Binding-site contacts:
Ligand atom C15 contacts residue GLY116 of chain 1.D at 3.8 Å.
Ligand atom N31 contacts residue TYR110 of chain 1.D at 3.7 Å.
Ligand atom C2 contacts residue ALA59 of chain 1.D at 3.8 Å (hydrophobic).
Ligand atom C8 contacts residue LEU166 of chain 1.D at 3.4 Å (hydrophobic).
Ligand atom O32 contacts residue TYR110 of chain 1.D at 3.7 Å.
Ligand atom C11 contacts residue TYR110 of chain 1.D at 3.8 Å (hydrophobic).
Ligand atom C2 contacts residue VAL111 of chain 1.D at 3.9 Å (hydrophobic).
Ligand atom C22 contacts residue TYR110 of chain 1.D at 3.7 Å (hydrophobic).
Ligand atom C6 contacts residue LEU166 of chain 1.D at 3.5 Å (hydrophobic).
Ligand atom C7 contacts residue GLY116 of chain 1.D at 3.6 Å.
Ligand atom C23 contacts residue VAL48 of chain 1.D at 3.8 Å (hydrophobic).
Ligand atom C1 contacts residue MET113 of chain 1.D at 3.8 Å (hydrophobic).
Ligand atom O32 contacts residue SER176 of chain 1.D at 3.5 Å.
Ligand atom C21 contacts residue THR128 of chain 1.D at 3.8 Å.
Ligand atom C1 contacts residue ALA59 of chain 1.D at 3.5 Å (hydrophobic).
Ligand atom C17 contacts residue ARG121 of chain 1.D at 3.7 Å.
Ligand atom C13 contacts residue GLY41 of chain 1.D at 3.8 Å.
Ligand atom N26 contacts residue MET113 of chain 1.D at 3.1 Å (h-bond).
Ligand atom C4 contacts residue GLY116 of chain 1.D at 3.4 Å.
Ligand atom C13 contacts residue MET40 of chain 1.D at 3.6 Å (hydrophobic).
Ligand atom C15 contacts residue PRO114 of chain 1.D at 3.4 Å (hydrophobic).
Ligand atom N25 contacts residue LEU166 of chain 1.D at 3.4 Å.
Ligand atom C15 contacts residue ARG121 of chain 1.D at 3.6 Å.
Ligand atom C4 contacts residue PRO114 of chain 1.D at 3.6 Å (hydrophobic).
Ligand atom C1 contacts residue VAL111 of chain 1.D at 3.4 Å (hydrophobic).
Ligand atom C5 contacts residue LEU166 of chain 1.D at 3.7 Å (hydrophobic).
Ligand atom C10 contacts residue MET113 of chain 1.D at 3.5 Å (hydrophobic).
Ligand atom C23 contacts residue TYR110 of chain 1.D at 3.4 Å (hydrophobic).
Ligand atom C1 contacts residue LEU166 of chain 1.D at 3.6 Å (hydrophobic).
Ligand atom C2 contacts residue LEU166 of chain 1.D at 3.5 Å (hydrophobic).
Ligand atom N30 contacts residue TYR112 of chain 1.D at 3.5 Å.
Ligand atom C4 contacts residue MET113 of chain 1.D at 3.2 Å (hydrophobic).
Ligand atom N30 contacts residue MET113 of chain 1.D at 2.6 Å (h-bond).
Ligand atom C22 contacts residue ASP177 of chain 1.D at 3.6 Å.
Ligand atom C4 contacts residue TYR112 of chain 1.D at 3.6 Å (hydrophobic).
Ligand atom C2 contacts residue TYR110 of chain 1.D at 3.6 Å (hydrophobic).
Ligand atom C7 contacts residue MET113 of chain 1.D at 3.2 Å (hydrophobic).
Ligand atom C5 contacts residue ALA59 of chain 1.D at 3.7 Å (hydrophobic).
Ligand atom O32 contacts residue VAL94 of chain 1.D at 3.9 Å.
Ligand atom C7 contacts residue TYR112 of chain 1.D at 3.8 Å (hydrophobic).

Sequence of chain 1.D:
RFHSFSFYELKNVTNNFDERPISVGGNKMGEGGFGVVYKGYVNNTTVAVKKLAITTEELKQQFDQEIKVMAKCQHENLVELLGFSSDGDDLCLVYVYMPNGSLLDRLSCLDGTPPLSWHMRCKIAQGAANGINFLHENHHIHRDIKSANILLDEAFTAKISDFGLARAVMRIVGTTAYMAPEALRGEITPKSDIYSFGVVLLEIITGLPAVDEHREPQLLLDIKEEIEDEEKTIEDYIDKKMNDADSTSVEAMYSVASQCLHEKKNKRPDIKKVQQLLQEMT

The protein below binds the small molecule below.
Small molecule (SMILES): CN1CCC(n2cc(Nc3nc(OC4(C)CC4)c4nc(C(=O)N(C)C)ccc4n3)cn2)CC1